Binding-site contacts:
Ligand atom N2 contacts residue ASN683 of chain 1.A at 3.2 Å (h-bond).
Ligand atom O5 contacts residue ASN683 of chain 1.A at 2.4 Å (h-bond).
Ligand atom O3 contacts residue TYR94 of chain 1.F at 2.8 Å (h-bond).
Ligand atom C3 contacts residue ASP106 of chain 1.D at 3.6 Å.
Ligand atom C5 contacts residue ASN683 of chain 1.A at 3.8 Å.
Ligand atom C4 contacts residue THR53 of chain 1.D at 4.0 Å.
Ligand atom O6 contacts residue ASP106 of chain 1.D at 4.0 Å.
Ligand atom C6 contacts residue THR53 of chain 1.D at 4.0 Å.
Ligand atom O6 contacts residue THR33 of chain 1.D at 3.7 Å.
Ligand atom C1 contacts residue TYR94 of chain 1.F at 3.2 Å (hydrophobic).
Ligand atom O2 contacts residue TYR94 of chain 1.F at 4.3 Å.
Ligand atom C5 contacts residue THR53 of chain 1.D at 4.2 Å.
Ligand atom O5 contacts residue ASP106 of chain 1.D at 4.3 Å.
Ligand atom O5 contacts residue THR53 of chain 1.D at 3.9 Å.
Ligand atom O5 contacts residue TYR94 of chain 1.F at 2.9 Å (h-bond).
Ligand atom C5 contacts residue ASP106 of chain 1.D at 4.1 Å.
Ligand atom C3 contacts residue ASN683 of chain 1.A at 4.0 Å.
Ligand atom O6 contacts residue ASP106 of chain 1.D at 3.7 Å.
Ligand atom O3 contacts residue ASP106 of chain 1.D at 3.1 Å (salt-bridge).
Ligand atom C4 contacts residue ASP106 of chain 1.D at 3.0 Å.
Ligand atom O6 contacts residue ILE768 of chain 1.B at 3.9 Å.
Ligand atom C6 contacts residue ASP106 of chain 1.D at 4.0 Å.
Ligand atom O5 contacts residue ASP106 of chain 1.D at 4.3 Å.
Ligand atom O2 contacts residue THR53 of chain 1.D at 3.6 Å.
Ligand atom C8 contacts residue ASN683 of chain 1.A at 3.9 Å.
Ligand atom O5 contacts residue ASP770 of chain 1.B at 4.0 Å.
Ligand atom C6 contacts residue TYR94 of chain 1.F at 3.9 Å (hydrophobic).
Ligand atom C1 contacts residue ASP770 of chain 1.B at 4.1 Å.
Ligand atom C7 contacts residue ASN683 of chain 1.A at 3.7 Å.
Ligand atom C6 contacts residue THR33 of chain 1.D at 3.8 Å.
Ligand atom O6 contacts residue ASN683 of chain 1.A at 4.0 Å.
Ligand atom O7 contacts residue ASN683 of chain 1.A at 4.2 Å.
Ligand atom C3 contacts residue TYR94 of chain 1.F at 4.0 Å (hydrophobic).
Ligand atom C1 contacts residue ASN683 of chain 1.A at 1.6 Å.
Ligand atom O6 contacts residue TYR94 of chain 1.F at 2.8 Å.
Ligand atom O4 contacts residue ASP106 of chain 1.D at 2.3 Å (salt-bridge).
Ligand atom C5 contacts residue TYR94 of chain 1.F at 3.7 Å (hydrophobic).
Ligand atom C2 contacts residue ASN683 of chain 1.A at 2.7 Å.
Ligand atom C5 contacts residue ASP106 of chain 1.D at 3.4 Å.
Ligand atom C1 contacts residue ASP106 of chain 1.D at 4.2 Å.

Sequence of chain 1.D:
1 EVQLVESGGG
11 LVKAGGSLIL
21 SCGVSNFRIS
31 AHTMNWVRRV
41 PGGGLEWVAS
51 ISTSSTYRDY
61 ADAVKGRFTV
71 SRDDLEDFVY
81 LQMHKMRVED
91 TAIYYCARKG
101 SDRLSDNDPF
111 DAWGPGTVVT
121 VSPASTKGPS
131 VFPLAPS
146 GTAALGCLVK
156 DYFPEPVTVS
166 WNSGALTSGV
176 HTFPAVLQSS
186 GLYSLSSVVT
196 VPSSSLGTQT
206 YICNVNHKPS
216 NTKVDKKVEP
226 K

Sequence of chain 1.A:
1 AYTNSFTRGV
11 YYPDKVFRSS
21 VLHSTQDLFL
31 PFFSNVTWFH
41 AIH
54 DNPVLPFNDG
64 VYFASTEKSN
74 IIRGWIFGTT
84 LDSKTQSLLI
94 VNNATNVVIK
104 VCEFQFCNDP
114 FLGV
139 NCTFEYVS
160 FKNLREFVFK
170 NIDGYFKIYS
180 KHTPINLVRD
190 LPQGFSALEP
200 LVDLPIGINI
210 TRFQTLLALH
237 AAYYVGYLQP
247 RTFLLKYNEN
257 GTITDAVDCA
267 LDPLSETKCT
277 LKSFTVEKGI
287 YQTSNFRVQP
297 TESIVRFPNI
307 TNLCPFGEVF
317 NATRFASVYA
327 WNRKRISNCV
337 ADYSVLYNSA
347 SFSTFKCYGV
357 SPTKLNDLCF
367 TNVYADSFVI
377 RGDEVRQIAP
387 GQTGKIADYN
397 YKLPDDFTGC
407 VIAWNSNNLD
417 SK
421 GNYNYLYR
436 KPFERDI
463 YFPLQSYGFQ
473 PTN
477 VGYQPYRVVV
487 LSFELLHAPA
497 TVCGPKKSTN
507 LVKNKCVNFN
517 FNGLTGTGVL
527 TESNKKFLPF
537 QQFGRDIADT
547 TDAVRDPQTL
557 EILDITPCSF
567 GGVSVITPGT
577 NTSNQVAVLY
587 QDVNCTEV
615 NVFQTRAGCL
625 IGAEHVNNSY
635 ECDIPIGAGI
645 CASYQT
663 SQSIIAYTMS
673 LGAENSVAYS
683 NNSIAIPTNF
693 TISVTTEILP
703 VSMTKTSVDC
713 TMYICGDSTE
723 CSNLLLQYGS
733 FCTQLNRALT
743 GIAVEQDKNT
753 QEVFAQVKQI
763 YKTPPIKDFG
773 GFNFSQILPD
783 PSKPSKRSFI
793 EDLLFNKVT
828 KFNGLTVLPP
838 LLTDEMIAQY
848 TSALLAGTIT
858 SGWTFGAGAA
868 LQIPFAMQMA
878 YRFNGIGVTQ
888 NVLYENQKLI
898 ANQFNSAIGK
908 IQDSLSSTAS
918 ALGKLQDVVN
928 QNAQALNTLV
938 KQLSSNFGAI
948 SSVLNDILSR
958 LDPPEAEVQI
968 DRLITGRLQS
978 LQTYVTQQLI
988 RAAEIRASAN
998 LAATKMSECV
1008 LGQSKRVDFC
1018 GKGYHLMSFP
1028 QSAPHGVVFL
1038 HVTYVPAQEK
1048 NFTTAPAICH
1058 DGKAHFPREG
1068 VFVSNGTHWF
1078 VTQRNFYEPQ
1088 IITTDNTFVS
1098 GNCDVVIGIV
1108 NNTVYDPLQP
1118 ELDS

Sequence of chain 1.F:
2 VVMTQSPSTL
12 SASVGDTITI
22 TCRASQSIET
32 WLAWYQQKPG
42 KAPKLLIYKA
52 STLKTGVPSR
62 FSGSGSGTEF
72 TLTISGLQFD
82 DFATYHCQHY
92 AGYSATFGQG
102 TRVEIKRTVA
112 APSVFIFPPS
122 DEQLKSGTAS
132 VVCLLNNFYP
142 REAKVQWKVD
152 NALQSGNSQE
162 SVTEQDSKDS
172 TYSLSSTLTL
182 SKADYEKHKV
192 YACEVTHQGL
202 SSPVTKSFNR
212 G

Sequence of chain 1.B:
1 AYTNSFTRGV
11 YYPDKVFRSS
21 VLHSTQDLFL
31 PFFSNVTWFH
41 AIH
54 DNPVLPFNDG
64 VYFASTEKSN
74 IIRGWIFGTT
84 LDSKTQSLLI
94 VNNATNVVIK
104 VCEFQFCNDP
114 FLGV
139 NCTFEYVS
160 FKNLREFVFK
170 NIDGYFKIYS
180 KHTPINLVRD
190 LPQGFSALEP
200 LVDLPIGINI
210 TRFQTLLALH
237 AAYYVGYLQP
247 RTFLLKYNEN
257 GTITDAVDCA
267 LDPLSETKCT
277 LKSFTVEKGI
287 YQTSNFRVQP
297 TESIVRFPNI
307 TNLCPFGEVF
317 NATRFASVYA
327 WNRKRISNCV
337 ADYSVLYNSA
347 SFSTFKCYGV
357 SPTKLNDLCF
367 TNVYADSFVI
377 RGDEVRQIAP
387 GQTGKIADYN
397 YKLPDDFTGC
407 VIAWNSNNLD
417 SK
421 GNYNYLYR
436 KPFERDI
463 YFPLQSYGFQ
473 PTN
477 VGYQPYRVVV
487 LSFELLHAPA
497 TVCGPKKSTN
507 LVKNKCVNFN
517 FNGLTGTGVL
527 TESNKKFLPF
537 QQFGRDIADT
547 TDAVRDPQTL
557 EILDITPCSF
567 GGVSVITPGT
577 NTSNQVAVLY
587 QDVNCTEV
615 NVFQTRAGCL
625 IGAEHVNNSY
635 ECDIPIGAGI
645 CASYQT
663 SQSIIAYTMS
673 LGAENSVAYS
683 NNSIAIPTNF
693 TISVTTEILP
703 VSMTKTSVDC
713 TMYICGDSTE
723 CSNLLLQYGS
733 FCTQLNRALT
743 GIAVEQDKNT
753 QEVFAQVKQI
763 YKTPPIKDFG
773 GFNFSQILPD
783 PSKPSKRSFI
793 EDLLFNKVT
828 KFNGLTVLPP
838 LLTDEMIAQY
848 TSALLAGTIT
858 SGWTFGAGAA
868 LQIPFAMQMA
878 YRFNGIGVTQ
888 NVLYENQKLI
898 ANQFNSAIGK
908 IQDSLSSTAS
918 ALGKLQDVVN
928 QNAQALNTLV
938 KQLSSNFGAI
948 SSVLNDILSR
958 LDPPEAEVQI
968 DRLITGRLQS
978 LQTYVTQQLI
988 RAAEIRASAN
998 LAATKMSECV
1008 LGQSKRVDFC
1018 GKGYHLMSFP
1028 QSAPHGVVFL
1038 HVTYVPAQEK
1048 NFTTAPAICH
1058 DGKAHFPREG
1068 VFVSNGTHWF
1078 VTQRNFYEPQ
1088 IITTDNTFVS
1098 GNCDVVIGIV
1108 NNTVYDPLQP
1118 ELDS

The protein below binds the small molecule below.
Small molecule (SMILES): CC(=O)N[C@H]1[C@H](O[C@H]2[C@H](O)[C@@H](NC(C)=O)CO[C@@H]2CO)O[C@H](CO)[C@@H](O[C@@H]2O[C@H](CO[C@@H]3O[C@H](CO)[C@@H](O)[C@H](O)[C@@H]3O)[C@@H](O)[C@H](O[C@H]3O[C@H](CO)[C@@H](O)[C@H](O)[C@@H]3O)[C@@H]2O)[C@@H]1O